This small molecule binds to this protein.
Small molecule (SMILES): CC(=O)N[C@@H]1[C@@H](O)[C@H](O)[C@@H](CO)O[C@H]1O

Binding-site contacts:
Ligand atom N2 contacts residue ASN332 of chain 1.G at 2.8 Å (h-bond).
Ligand atom C1 contacts residue ASN332 of chain 1.G at 1.4 Å.
Ligand atom O5 contacts residue ASN332 of chain 1.G at 2.4 Å (h-bond).
Ligand atom C7 contacts residue ASN332 of chain 1.G at 3.3 Å.
Ligand atom C8 contacts residue SER334 of chain 1.G at 3.0 Å.
Ligand atom C5 contacts residue ASN332 of chain 1.G at 3.7 Å.
Ligand atom C8 contacts residue ASN332 of chain 1.G at 3.0 Å.
Ligand atom C3 contacts residue ASN332 of chain 1.G at 3.6 Å.
Ligand atom C2 contacts residue ASN332 of chain 1.G at 2.3 Å.
Ligand atom C7 contacts residue SER334 of chain 1.G at 4.5 Å.
Ligand atom O7 contacts residue ASN332 of chain 1.G at 3.8 Å.
Ligand atom C4 contacts residue ASN332 of chain 1.G at 4.1 Å.
Ligand atom C8 contacts residue GLY335 of chain 1.G at 4.3 Å.
Ligand atom C8 contacts residue SER333 of chain 1.G at 4.0 Å.

Sequence of chain 1.G:
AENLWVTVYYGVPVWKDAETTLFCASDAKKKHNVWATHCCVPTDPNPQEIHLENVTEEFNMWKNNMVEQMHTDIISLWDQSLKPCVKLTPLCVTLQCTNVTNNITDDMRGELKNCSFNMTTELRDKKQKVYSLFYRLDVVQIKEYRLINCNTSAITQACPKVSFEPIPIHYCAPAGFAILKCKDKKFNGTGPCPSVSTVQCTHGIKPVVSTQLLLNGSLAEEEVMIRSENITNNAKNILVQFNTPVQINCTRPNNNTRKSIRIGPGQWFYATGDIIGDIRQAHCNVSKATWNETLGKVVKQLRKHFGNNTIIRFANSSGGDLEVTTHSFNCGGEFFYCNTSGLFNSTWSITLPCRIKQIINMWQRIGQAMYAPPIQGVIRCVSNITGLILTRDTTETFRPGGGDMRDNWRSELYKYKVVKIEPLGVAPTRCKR